Binding-site contacts:
Ligand atom N2 contacts residue SER403 of chain 1.A at 4.2 Å.
Ligand atom C3 contacts residue SER403 of chain 1.A at 4.3 Å.
Ligand atom C2 contacts residue SER403 of chain 1.A at 4.3 Å.
Ligand atom C1 contacts residue ASN401 of chain 1.A at 1.4 Å.
Ligand atom C5 contacts residue ASN401 of chain 1.A at 3.6 Å.
Ligand atom C4 contacts residue ASN401 of chain 1.A at 4.2 Å.
Ligand atom C3 contacts residue ASN401 of chain 1.A at 3.8 Å.
Ligand atom C1 contacts residue SER403 of chain 1.A at 3.8 Å.
Ligand atom C5 contacts residue PRO386 of chain 1.A at 3.9 Å (hydrophobic).
Ligand atom C2 contacts residue ASN401 of chain 1.A at 2.5 Å.
Ligand atom O6 contacts residue ASN387 of chain 1.A at 3.7 Å.
Ligand atom O5 contacts residue ASN387 of chain 1.A at 3.3 Å (h-bond).
Ligand atom O7 contacts residue ASN401 of chain 1.A at 3.7 Å.
Ligand atom C8 contacts residue SER402 of chain 1.A at 4.5 Å.
Ligand atom O5 contacts residue PRO386 of chain 1.A at 4.5 Å.
Ligand atom C6 contacts residue ASN387 of chain 1.A at 3.6 Å.
Ligand atom C5 contacts residue ASN387 of chain 1.A at 4.0 Å.
Ligand atom O5 contacts residue ASN401 of chain 1.A at 2.3 Å (h-bond).
Ligand atom C6 contacts residue PRO386 of chain 1.A at 3.9 Å (hydrophobic).
Ligand atom C1 contacts residue ASN387 of chain 1.A at 4.0 Å.
Ligand atom C7 contacts residue ASN401 of chain 1.A at 3.5 Å.
Ligand atom N2 contacts residue ASN401 of chain 1.A at 2.9 Å (h-bond).

A protein and the small-molecule ligand that binds it are described below.
Small molecule (SMILES): CC(=O)N[C@@H]1[C@@H](O)[C@H](O)[C@@H](CO)O[C@H]1O

Sequence of chain 1.A:
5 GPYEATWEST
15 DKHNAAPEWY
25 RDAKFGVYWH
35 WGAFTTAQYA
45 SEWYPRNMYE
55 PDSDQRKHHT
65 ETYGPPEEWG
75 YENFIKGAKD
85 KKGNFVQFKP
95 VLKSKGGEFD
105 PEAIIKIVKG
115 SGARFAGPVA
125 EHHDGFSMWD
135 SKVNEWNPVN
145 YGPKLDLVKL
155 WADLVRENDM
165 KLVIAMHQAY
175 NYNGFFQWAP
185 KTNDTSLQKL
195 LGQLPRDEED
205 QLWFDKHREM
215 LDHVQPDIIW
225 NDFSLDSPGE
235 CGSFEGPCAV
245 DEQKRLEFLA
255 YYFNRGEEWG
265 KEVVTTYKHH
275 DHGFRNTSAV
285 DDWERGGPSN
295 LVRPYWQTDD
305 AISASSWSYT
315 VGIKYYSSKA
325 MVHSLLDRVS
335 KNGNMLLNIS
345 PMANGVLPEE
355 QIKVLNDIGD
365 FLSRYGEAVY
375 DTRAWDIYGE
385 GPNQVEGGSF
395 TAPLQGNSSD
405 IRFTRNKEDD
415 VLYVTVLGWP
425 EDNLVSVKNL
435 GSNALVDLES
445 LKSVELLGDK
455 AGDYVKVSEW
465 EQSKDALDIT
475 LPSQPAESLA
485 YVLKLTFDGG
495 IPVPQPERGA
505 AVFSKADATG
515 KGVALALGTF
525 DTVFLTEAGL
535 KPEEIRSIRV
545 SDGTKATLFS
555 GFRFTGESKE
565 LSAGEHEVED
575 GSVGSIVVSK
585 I